Binding-site contacts:
Ligand atom C8 contacts residue HIS170 of chain 1.C at 4.0 Å.
Ligand atom C7 contacts residue GLU169 of chain 1.C at 3.9 Å.
Ligand atom O7 contacts residue GLU169 of chain 1.C at 3.5 Å.
Ligand atom C1 contacts residue GLU169 of chain 1.C at 4.1 Å.
Ligand atom C3 contacts residue ASN121 of chain 1.C at 3.8 Å.
Ligand atom O5 contacts residue ASN121 of chain 1.C at 2.3 Å (h-bond).
Ligand atom C8 contacts residue VAL119 of chain 1.C at 3.6 Å (hydrophobic).
Ligand atom C7 contacts residue ASN121 of chain 1.C at 3.6 Å.
Ligand atom O5 contacts residue GLU169 of chain 1.C at 4.0 Å.
Ligand atom C1 contacts residue ASN121 of chain 1.C at 1.4 Å.
Ligand atom O7 contacts residue ASN121 of chain 1.C at 3.8 Å.
Ligand atom C7 contacts residue TRP171 of chain 1.C at 4.2 Å (hydrophobic).
Ligand atom C2 contacts residue ASN121 of chain 1.C at 2.4 Å.
Ligand atom C8 contacts residue VAL120 of chain 1.C at 4.3 Å (hydrophobic).
Ligand atom O3 contacts residue TYR19 of chain 1.C at 4.3 Å.
Ligand atom C5 contacts residue ASN121 of chain 1.C at 3.6 Å.
Ligand atom O7 contacts residue HIS170 of chain 1.C at 4.1 Å.
Ligand atom C8 contacts residue TRP171 of chain 1.C at 3.7 Å (hydrophobic).
Ligand atom N2 contacts residue ASN121 of chain 1.C at 2.9 Å (h-bond).
Ligand atom C4 contacts residue ASN121 of chain 1.C at 4.2 Å.
Ligand atom C8 contacts residue GLU169 of chain 1.C at 3.6 Å.

Sequence of chain 1.C:
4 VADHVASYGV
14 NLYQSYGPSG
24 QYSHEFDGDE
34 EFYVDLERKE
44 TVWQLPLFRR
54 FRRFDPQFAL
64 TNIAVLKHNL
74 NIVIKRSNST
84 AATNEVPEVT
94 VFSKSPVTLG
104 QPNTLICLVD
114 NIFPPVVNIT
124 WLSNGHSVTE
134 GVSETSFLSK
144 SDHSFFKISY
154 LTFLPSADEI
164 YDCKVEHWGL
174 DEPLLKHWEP

The small molecule below binds the protein below.
Small molecule (SMILES): CC(=O)N[C@@H]1[C@@H](O)[C@H](O)[C@@H](CO)O[C@H]1O